This protein binds this small molecule.
Small molecule (SMILES): CC(=O)N[C@@H]1[C@@H](O)[C@H](O)[C@@H](CO)O[C@H]1O

Sequence of chain 1.A:
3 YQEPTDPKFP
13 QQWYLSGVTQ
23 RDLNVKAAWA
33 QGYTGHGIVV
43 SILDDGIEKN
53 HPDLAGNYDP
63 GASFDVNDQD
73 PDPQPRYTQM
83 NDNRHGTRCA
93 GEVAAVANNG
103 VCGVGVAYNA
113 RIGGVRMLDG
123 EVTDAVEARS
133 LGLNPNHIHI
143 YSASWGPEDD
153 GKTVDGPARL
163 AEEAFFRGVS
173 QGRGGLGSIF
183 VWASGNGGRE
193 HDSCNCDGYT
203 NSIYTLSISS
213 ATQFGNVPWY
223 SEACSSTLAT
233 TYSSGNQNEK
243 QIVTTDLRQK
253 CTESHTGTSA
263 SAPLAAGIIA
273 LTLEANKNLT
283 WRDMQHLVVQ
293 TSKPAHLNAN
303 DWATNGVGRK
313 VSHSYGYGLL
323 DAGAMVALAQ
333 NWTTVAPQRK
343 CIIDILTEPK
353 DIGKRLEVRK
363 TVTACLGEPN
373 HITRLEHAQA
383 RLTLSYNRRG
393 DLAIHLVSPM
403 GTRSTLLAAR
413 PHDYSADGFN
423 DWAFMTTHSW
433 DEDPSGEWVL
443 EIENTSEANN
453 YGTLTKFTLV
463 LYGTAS

Binding-site contacts:
Ligand atom O6 contacts residue THR336 of chain 1.A at 3.2 Å (h-bond).
Ligand atom N2 contacts residue ASN280 of chain 1.A at 2.9 Å (h-bond).
Ligand atom C3 contacts residue ASN280 of chain 1.A at 3.8 Å.
Ligand atom C8 contacts residue ASN280 of chain 1.A at 4.4 Å.
Ligand atom C7 contacts residue ASN280 of chain 1.A at 3.3 Å.
Ligand atom O7 contacts residue ASN280 of chain 1.A at 3.3 Å (h-bond).
Ligand atom O5 contacts residue THR336 of chain 1.A at 3.6 Å (h-bond).
Ligand atom C5 contacts residue THR336 of chain 1.A at 4.4 Å.
Ligand atom C5 contacts residue ASN280 of chain 1.A at 3.6 Å.
Ligand atom C1 contacts residue ASN280 of chain 1.A at 1.4 Å.
Ligand atom C2 contacts residue ASN280 of chain 1.A at 2.4 Å.
Ligand atom C6 contacts residue THR336 of chain 1.A at 3.8 Å.
Ligand atom O5 contacts residue ASN280 of chain 1.A at 2.3 Å (h-bond).
Ligand atom C4 contacts residue ASN280 of chain 1.A at 4.2 Å.